Binding-site contacts:
Ligand atom OXT contacts residue ASP56 of chain 3.B at 3.1 Å (salt-bridge).
Ligand atom OXT contacts residue GLY54 of chain 3.B at 3.5 Å.
Ligand atom CZ contacts residue ASP55 of chain 3.B at 3.5 Å.
Ligand atom N contacts residue ASP41 of chain 1.B at 2.6 Å (salt-bridge).
Ligand atom O contacts residue ALA53 of chain 1.B at 2.9 Å (h-bond).
Ligand atom OXT contacts residue THR57 of chain 3.B at 3.5 Å (h-bond).
Ligand atom OH contacts residue TYR1 of chain 3.C at 3.5 Å (h-bond).
Ligand atom N contacts residue ASP56 of chain 3.B at 2.8 Å (salt-bridge).
Ligand atom CA contacts residue THR51 of chain 1.B at 3.1 Å.
Ligand atom N contacts residue THR57 of chain 3.B at 2.9 Å (h-bond).
Ligand atom OH contacts residue ASP55 of chain 1.A at 2.7 Å (salt-bridge).
Ligand atom CG contacts residue SER38 of chain 1.B at 3.8 Å.
Ligand atom CB contacts residue THR51 of chain 1.B at 3.7 Å.
Ligand atom CD2 contacts residue PRO34 of chain 1.B at 3.8 Å (hydrophobic).
Ligand atom C contacts residue ALA53 of chain 1.B at 3.9 Å (hydrophobic).
Ligand atom CZ contacts residue ASP55 of chain 1.A at 3.4 Å.
Ligand atom O contacts residue ILE52 of chain 1.B at 3.6 Å.
Ligand atom O contacts residue ASP55 of chain 3.B at 3.4 Å (salt-bridge).
Ligand atom OH contacts residue ASP55 of chain 3.B at 3.4 Å.
Ligand atom CE1 contacts residue SER38 of chain 1.B at 3.5 Å.
Ligand atom CE2 contacts residue ASP55 of chain 1.A at 3.3 Å.
Ligand atom CD1 contacts residue ASP56 of chain 3.B at 3.6 Å.
Ligand atom C contacts residue ASP55 of chain 3.B at 3.4 Å.
Ligand atom CB contacts residue ALA37 of chain 1.B at 3.5 Å (hydrophobic).
Ligand atom CZ contacts residue SER38 of chain 1.B at 3.8 Å.
Ligand atom CE1 contacts residue ASP56 of chain 3.B at 3.9 Å.
Ligand atom OXT contacts residue ASP55 of chain 3.B at 2.7 Å (salt-bridge).
Ligand atom CD2 contacts residue ASP55 of chain 3.B at 3.8 Å.
Ligand atom C contacts residue GLY54 of chain 3.B at 3.8 Å.
Ligand atom C contacts residue THR51 of chain 1.B at 3.6 Å.
Ligand atom CE2 contacts residue ASP55 of chain 3.B at 3.5 Å.
Ligand atom CB contacts residue SER38 of chain 1.B at 3.8 Å.
Ligand atom O contacts residue GLY54 of chain 3.B at 3.3 Å.
Ligand atom CE1 contacts residue ASP55 of chain 3.B at 3.8 Å.
Ligand atom N contacts residue THR51 of chain 1.B at 3.0 Å (h-bond).
Ligand atom CD1 contacts residue SER38 of chain 1.B at 3.5 Å.
Ligand atom CA contacts residue ASP41 of chain 1.B at 3.6 Å.
Ligand atom CD1 contacts residue ASP41 of chain 1.B at 3.5 Å.
Ligand atom CA contacts residue ASP56 of chain 3.B at 3.9 Å.
Ligand atom CB contacts residue ASP41 of chain 1.B at 3.5 Å.

A protein and the small-molecule ligand that binds it are described below.
Small molecule (SMILES): N[C@@H](Cc1ccc(O)cc1)C(=O)O

Sequence of chain 1.A:
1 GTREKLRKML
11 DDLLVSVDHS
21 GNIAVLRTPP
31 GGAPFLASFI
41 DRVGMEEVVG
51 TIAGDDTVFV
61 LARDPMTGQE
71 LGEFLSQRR

Sequence of chain 3.B:
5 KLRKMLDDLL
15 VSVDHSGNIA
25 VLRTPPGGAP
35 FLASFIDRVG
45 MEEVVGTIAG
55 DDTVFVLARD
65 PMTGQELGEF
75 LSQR

Sequence of chain 1.B:
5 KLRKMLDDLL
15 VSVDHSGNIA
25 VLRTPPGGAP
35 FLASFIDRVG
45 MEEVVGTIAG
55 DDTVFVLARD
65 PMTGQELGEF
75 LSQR